Binding-site contacts:
Ligand atom P contacts residue CYS294 of chain 2.G at 3.4 Å.
Ligand atom O3P contacts residue CYS294 of chain 2.G at 3.3 Å (h-bond).
Ligand atom O2P contacts residue ARG111 of chain 2.G at 4.0 Å.
Ligand atom P contacts residue THR295 of chain 2.G at 3.9 Å.
Ligand atom O3P contacts residue PHE456 of chain 2.G at 3.9 Å.
Ligand atom O2 contacts residue THR295 of chain 2.G at 4.3 Å.
Ligand atom O2 contacts residue ASN161 of chain 2.G at 3.3 Å (h-bond).
Ligand atom O2P contacts residue THR295 of chain 2.G at 3.8 Å.
Ligand atom P contacts residue HIS162 of chain 2.G at 3.9 Å.
Ligand atom C1 contacts residue HIS162 of chain 2.G at 4.5 Å.
Ligand atom O1P contacts residue ARG293 of chain 2.G at 3.6 Å (salt-bridge).
Ligand atom P contacts residue MET166 of chain 2.G at 4.5 Å.
Ligand atom O2P contacts residue ARG293 of chain 2.G at 2.9 Å (salt-bridge).
Ligand atom O2P contacts residue HIS162 of chain 2.G at 2.9 Å (h-bond).
Ligand atom O2 contacts residue CYS294 of chain 2.G at 2.7 Å (h-bond).
Ligand atom P contacts residue PHE456 of chain 2.G at 4.5 Å.
Ligand atom O1P contacts residue HIS162 of chain 2.G at 4.0 Å.
Ligand atom C1 contacts residue MET166 of chain 2.G at 3.3 Å (hydrophobic).
Ligand atom O3P contacts residue THR295 of chain 2.G at 2.6 Å (h-bond).
Ligand atom O3P contacts residue ARG450 of chain 2.G at 4.2 Å.
Ligand atom O1P contacts residue ARG111 of chain 2.G at 3.0 Å (salt-bridge).
Ligand atom O2 contacts residue MET166 of chain 2.G at 4.0 Å.
Ligand atom P contacts residue ARG111 of chain 2.G at 4.1 Å.
Ligand atom C1 contacts residue CYS294 of chain 2.G at 2.7 Å (hydrophobic).
Ligand atom P contacts residue ARG450 of chain 2.G at 4.3 Å.
Ligand atom O3P contacts residue ARG293 of chain 2.G at 3.2 Å (salt-bridge).
Ligand atom O2 contacts residue HIS162 of chain 2.G at 4.0 Å.
Ligand atom C1 contacts residue PHE456 of chain 2.G at 4.0 Å (hydrophobic).
Ligand atom C1 contacts residue ARG450 of chain 2.G at 4.5 Å.
Ligand atom C2 contacts residue MET166 of chain 2.G at 3.7 Å (hydrophobic).
Ligand atom O2P contacts residue CYS294 of chain 2.G at 3.9 Å.
Ligand atom O1P contacts residue ARG450 of chain 2.G at 3.8 Å.
Ligand atom C2 contacts residue ASN161 of chain 2.G at 4.2 Å.
Ligand atom O2 contacts residue ARG293 of chain 2.G at 3.5 Å.
Ligand atom C2 contacts residue CYS294 of chain 2.G at 1.8 Å (hydrophobic).
Ligand atom C2 contacts residue THR295 of chain 2.G at 4.5 Å.
Ligand atom P contacts residue ARG293 of chain 2.G at 3.7 Å.

A protein and the small-molecule ligand that binds it are described below.
Small molecule (SMILES): O=CCP(=O)(O)O

Sequence of chain 2.G:
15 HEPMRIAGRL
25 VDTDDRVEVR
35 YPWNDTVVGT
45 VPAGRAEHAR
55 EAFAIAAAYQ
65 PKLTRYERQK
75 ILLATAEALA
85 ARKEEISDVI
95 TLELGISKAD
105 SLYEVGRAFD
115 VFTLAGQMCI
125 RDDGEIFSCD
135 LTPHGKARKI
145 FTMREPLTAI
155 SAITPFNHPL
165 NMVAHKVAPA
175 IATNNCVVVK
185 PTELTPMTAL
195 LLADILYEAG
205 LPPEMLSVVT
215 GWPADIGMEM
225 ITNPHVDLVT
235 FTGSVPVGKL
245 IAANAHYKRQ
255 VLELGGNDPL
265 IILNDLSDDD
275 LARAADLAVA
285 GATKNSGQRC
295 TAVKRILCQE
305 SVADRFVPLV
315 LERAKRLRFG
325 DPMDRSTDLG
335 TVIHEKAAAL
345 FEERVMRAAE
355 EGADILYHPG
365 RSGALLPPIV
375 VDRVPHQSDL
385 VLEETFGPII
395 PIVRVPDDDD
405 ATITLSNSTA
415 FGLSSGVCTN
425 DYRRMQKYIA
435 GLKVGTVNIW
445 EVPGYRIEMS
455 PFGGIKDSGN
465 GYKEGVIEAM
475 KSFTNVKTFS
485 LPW